Sequence of chain 2.A:
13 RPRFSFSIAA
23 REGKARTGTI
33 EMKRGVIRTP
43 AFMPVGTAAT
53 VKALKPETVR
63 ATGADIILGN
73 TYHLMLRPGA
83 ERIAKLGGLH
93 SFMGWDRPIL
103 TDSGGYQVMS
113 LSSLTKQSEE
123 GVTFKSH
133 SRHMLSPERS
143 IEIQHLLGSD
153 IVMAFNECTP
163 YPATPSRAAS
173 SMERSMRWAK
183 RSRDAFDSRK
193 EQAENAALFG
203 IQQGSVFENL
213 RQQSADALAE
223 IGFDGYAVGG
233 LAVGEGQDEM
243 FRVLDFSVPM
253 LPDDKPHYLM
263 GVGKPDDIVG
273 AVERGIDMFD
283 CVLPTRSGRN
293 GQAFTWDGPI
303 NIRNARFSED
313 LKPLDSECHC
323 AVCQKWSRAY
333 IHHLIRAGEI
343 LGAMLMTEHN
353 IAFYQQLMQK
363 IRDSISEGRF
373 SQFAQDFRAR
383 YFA

The protein below binds the small molecule below.
Small molecule (SMILES): CNc1nc2cc3c(=O)[nH]c(N)nc3cc2[nH]1

Binding-site contacts:
Ligand atom C10 contacts residue MET262 of chain 2.A at 3.7 Å (hydrophobic).
Ligand atom N1 contacts residue GLY263 of chain 2.A at 3.6 Å.
Ligand atom N3 contacts residue LEU233 of chain 2.A at 2.9 Å (h-bond).
Ligand atom C1 contacts residue MET262 of chain 2.A at 3.7 Å (hydrophobic).
Ligand atom O1 contacts residue ASN158 of chain 2.A at 3.7 Å.
Ligand atom C7 contacts residue GLY232 of chain 2.A at 3.8 Å.
Ligand atom C1 contacts residue ASP104 of chain 2.A at 3.7 Å.
Ligand atom N5 contacts residue ASN158 of chain 2.A at 2.9 Å (h-bond).
Ligand atom C1 contacts residue TYR108 of chain 2.A at 3.5 Å (hydrophobic).
Ligand atom N2 contacts residue ALA234 of chain 2.A at 2.9 Å (h-bond).
Ligand atom C6 contacts residue TYR108 of chain 2.A at 3.7 Å (hydrophobic).
Ligand atom C9 contacts residue ASN158 of chain 2.A at 3.8 Å.
Ligand atom N5 contacts residue ASP104 of chain 2.A at 2.9 Å (salt-bridge).
Ligand atom C10 contacts residue ASP104 of chain 2.A at 3.6 Å.
Ligand atom C10 contacts residue ASN158 of chain 2.A at 3.7 Å.
Ligand atom N1 contacts residue TYR108 of chain 2.A at 3.7 Å.
Ligand atom N6 contacts residue MET262 of chain 2.A at 3.3 Å.
Ligand atom O1 contacts residue GLY232 of chain 2.A at 2.8 Å (h-bond).
Ligand atom C3 contacts residue TYR108 of chain 2.A at 3.7 Å (hydrophobic).
Ligand atom O1 contacts residue GLN205 of chain 2.A at 2.9 Å (h-bond).
Ligand atom N3 contacts residue ALA234 of chain 2.A at 3.6 Å.
Ligand atom N6 contacts residue TYR108 of chain 2.A at 3.3 Å.
Ligand atom C6 contacts residue MET262 of chain 2.A at 3.8 Å (hydrophobic).
Ligand atom C5 contacts residue GLY263 of chain 2.A at 3.4 Å.
Ligand atom N4 contacts residue ASN158 of chain 2.A at 3.0 Å (h-bond).
Ligand atom O1 contacts residue GLY231 of chain 2.A at 3.3 Å.
Ligand atom N5 contacts residue SER105 of chain 2.A at 3.7 Å.
Ligand atom N2 contacts residue GLY263 of chain 2.A at 3.7 Å.
Ligand atom O1 contacts residue CYS160 of chain 2.A at 3.4 Å (h-bond).
Ligand atom C6 contacts residue LEU233 of chain 2.A at 3.7 Å (hydrophobic).
Ligand atom C2 contacts residue ASP104 of chain 2.A at 3.7 Å.
Ligand atom N3 contacts residue MET262 of chain 2.A at 3.5 Å (h-bond).
Ligand atom C4 contacts residue MET262 of chain 2.A at 3.7 Å (hydrophobic).
Ligand atom C10 contacts residue TYR108 of chain 2.A at 3.6 Å (hydrophobic).
Ligand atom C2 contacts residue TYR108 of chain 2.A at 3.5 Å (hydrophobic).
Ligand atom N6 contacts residue ASP104 of chain 2.A at 2.8 Å (salt-bridge).
Ligand atom C7 contacts residue CYS160 of chain 2.A at 3.8 Å (hydrophobic).
Ligand atom C4 contacts residue GLY263 of chain 2.A at 3.7 Å.
Ligand atom N5 contacts residue ILE203 of chain 2.A at 3.5 Å.
Ligand atom C4 contacts residue ALA234 of chain 2.A at 3.7 Å (hydrophobic).